A protein and the small-molecule ligand that binds it are described below.
Small molecule (SMILES): CC(=O)N[C@@H]1[C@@H](O)[C@H](O)[C@@H](CO)O[C@H]1O

Binding-site contacts:
Ligand atom C6 contacts residue PHE185 of chain 1.A at 3.7 Å (hydrophobic).
Ligand atom O7 contacts residue ARG136 of chain 1.A at 3.8 Å.
Ligand atom C3 contacts residue GLU187 of chain 1.A at 3.7 Å.
Ligand atom C8 contacts residue TYR173 of chain 1.A at 3.9 Å (hydrophobic).
Ligand atom C8 contacts residue ASP137 of chain 1.A at 4.5 Å.
Ligand atom C5 contacts residue ASN174 of chain 1.A at 3.6 Å.
Ligand atom O7 contacts residue ASN174 of chain 1.A at 3.2 Å (h-bond).
Ligand atom O5 contacts residue ASN174 of chain 1.A at 2.3 Å (h-bond).
Ligand atom O3 contacts residue ASP137 of chain 1.A at 4.4 Å.
Ligand atom O7 contacts residue ARG135 of chain 1.A at 4.3 Å.
Ligand atom C8 contacts residue ARG172 of chain 1.A at 3.4 Å.
Ligand atom C1 contacts residue GLU187 of chain 1.A at 4.2 Å.
Ligand atom C8 contacts residue ARG136 of chain 1.A at 4.2 Å.
Ligand atom C4 contacts residue ASN174 of chain 1.A at 4.1 Å.
Ligand atom C2 contacts residue ASN174 of chain 1.A at 2.3 Å.
Ligand atom O3 contacts residue GLU187 of chain 1.A at 4.1 Å.
Ligand atom C8 contacts residue GLU187 of chain 1.A at 4.0 Å.
Ligand atom O7 contacts residue ASP137 of chain 1.A at 2.8 Å (salt-bridge).
Ligand atom N2 contacts residue ASN174 of chain 1.A at 2.7 Å (h-bond).
Ligand atom C2 contacts residue GLU187 of chain 1.A at 3.8 Å.
Ligand atom C5 contacts residue PHE185 of chain 1.A at 3.5 Å (hydrophobic).
Ligand atom C8 contacts residue ARG135 of chain 1.A at 4.2 Å.
Ligand atom C7 contacts residue ASP137 of chain 1.A at 3.9 Å.
Ligand atom C1 contacts residue PHE185 of chain 1.A at 3.7 Å (hydrophobic).
Ligand atom N2 contacts residue GLU187 of chain 1.A at 3.0 Å (salt-bridge).
Ligand atom C7 contacts residue GLU187 of chain 1.A at 4.0 Å.
Ligand atom C1 contacts residue ASN174 of chain 1.A at 1.4 Å.
Ligand atom C8 contacts residue ASN174 of chain 1.A at 3.8 Å.
Ligand atom C7 contacts residue ASN174 of chain 1.A at 3.0 Å.
Ligand atom O5 contacts residue PHE185 of chain 1.A at 3.5 Å.
Ligand atom C3 contacts residue ASN174 of chain 1.A at 3.7 Å.

Sequence of chain 1.A:
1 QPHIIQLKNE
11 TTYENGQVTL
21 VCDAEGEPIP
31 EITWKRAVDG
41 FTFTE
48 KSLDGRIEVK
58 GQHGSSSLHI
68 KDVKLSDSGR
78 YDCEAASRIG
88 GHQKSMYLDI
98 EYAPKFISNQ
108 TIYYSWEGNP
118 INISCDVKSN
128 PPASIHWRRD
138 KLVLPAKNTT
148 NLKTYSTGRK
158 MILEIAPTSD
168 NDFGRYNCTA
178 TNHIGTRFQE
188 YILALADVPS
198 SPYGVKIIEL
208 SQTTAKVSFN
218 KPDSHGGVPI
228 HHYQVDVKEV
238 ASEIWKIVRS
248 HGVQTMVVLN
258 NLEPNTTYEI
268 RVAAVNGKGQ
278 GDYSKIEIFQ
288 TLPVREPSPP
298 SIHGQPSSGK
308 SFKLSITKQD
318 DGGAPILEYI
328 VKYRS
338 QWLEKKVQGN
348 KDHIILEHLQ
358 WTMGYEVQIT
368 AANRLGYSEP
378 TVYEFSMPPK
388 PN